The protein below binds the small molecule below.
Small molecule (SMILES): CC(=O)N[C@@H]1[C@@H](O)[C@H](O)[C@@H](CO)O[C@H]1O

Binding-site contacts:
Ligand atom N2 contacts residue ASN105 of chain 1.E at 3.0 Å (h-bond).
Ligand atom C1 contacts residue ASN104 of chain 1.E at 4.0 Å.
Ligand atom C1 contacts residue ASN105 of chain 1.E at 1.5 Å.
Ligand atom C3 contacts residue ASN105 of chain 1.E at 4.0 Å.
Ligand atom O7 contacts residue ASN105 of chain 1.E at 3.8 Å.
Ligand atom C4 contacts residue ASN105 of chain 1.E at 4.4 Å.
Ligand atom O5 contacts residue ASN104 of chain 1.E at 3.4 Å (h-bond).
Ligand atom C7 contacts residue ASP292 of chain 1.E at 4.2 Å.
Ligand atom O7 contacts residue ASP292 of chain 1.E at 4.4 Å.
Ligand atom N2 contacts residue GLY291 of chain 1.E at 4.4 Å.
Ligand atom C8 contacts residue GLY291 of chain 1.E at 4.1 Å.
Ligand atom O6 contacts residue ASN104 of chain 1.E at 4.5 Å.
Ligand atom C2 contacts residue ASN105 of chain 1.E at 2.6 Å.
Ligand atom C5 contacts residue ASN105 of chain 1.E at 3.8 Å.
Ligand atom C8 contacts residue ASP292 of chain 1.E at 3.5 Å.
Ligand atom N2 contacts residue ASP292 of chain 1.E at 4.4 Å.
Ligand atom C7 contacts residue ASN105 of chain 1.E at 3.8 Å.
Ligand atom O5 contacts residue ASN105 of chain 1.E at 2.5 Å (h-bond).

Sequence of chain 1.E:
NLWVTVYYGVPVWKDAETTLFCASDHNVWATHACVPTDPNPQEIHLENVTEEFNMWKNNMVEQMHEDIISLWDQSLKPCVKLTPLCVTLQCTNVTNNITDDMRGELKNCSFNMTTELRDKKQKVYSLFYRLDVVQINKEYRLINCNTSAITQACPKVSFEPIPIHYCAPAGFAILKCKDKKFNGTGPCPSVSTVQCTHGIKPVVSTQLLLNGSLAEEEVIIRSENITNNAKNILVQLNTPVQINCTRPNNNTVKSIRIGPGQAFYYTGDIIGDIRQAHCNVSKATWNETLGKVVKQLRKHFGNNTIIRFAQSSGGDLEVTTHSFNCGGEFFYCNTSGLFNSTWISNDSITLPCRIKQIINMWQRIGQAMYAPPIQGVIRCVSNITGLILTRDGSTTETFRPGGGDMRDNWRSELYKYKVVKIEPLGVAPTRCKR